This protein binds this small molecule.
Small molecule (SMILES): CC(=O)N[C@H]1[C@H](O[C@H]2[C@H](O)[C@@H](NC(C)=O)CO[C@@H]2CO)O[C@H](CO)[C@@H](O)[C@@H]1O

Sequence of chain 1.A:
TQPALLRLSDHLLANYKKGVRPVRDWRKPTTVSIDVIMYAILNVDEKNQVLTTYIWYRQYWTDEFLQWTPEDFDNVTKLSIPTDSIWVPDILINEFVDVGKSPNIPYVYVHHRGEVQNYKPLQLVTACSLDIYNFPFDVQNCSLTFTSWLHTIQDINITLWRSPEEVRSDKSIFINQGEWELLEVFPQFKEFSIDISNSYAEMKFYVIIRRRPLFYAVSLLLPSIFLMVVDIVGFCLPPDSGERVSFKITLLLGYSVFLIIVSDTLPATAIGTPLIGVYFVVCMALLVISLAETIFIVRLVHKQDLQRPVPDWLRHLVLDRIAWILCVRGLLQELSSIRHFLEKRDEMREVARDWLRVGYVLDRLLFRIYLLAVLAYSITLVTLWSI

Binding-site contacts:
Ligand atom O7 contacts residue GLN188 of chain 1.A at 3.5 Å (h-bond).
Ligand atom O4 contacts residue TYR206 of chain 1.A at 4.4 Å.
Ligand atom O7 contacts residue LYS190 of chain 1.A at 2.2 Å (salt-bridge).
Ligand atom N2 contacts residue ILE208 of chain 1.A at 3.8 Å.
Ligand atom C1 contacts residue ASN141 of chain 1.A at 1.4 Å.
Ligand atom C7 contacts residue ILE208 of chain 1.A at 4.2 Å (hydrophobic).
Ligand atom C1 contacts residue TYR206 of chain 1.A at 4.1 Å (hydrophobic).
Ligand atom C5 contacts residue ASN141 of chain 1.A at 3.6 Å.
Ligand atom N2 contacts residue ASN141 of chain 1.A at 2.9 Å (h-bond).
Ligand atom O5 contacts residue ASN141 of chain 1.A at 2.3 Å (h-bond).
Ligand atom C8 contacts residue ILE208 of chain 1.A at 3.7 Å (hydrophobic).
Ligand atom C6 contacts residue TYR206 of chain 1.A at 4.0 Å (hydrophobic).
Ligand atom C8 contacts residue LYS190 of chain 1.A at 3.9 Å.
Ligand atom O6 contacts residue TYR206 of chain 1.A at 3.4 Å (h-bond).
Ligand atom O5 contacts residue TYR206 of chain 1.A at 4.1 Å.
Ligand atom N2 contacts residue LYS190 of chain 1.A at 4.5 Å.
Ligand atom C7 contacts residue LYS190 of chain 1.A at 3.3 Å.
Ligand atom O6 contacts residue PHE186 of chain 1.A at 3.7 Å.
Ligand atom C4 contacts residue ASN141 of chain 1.A at 4.2 Å.
Ligand atom C7 contacts residue ASN141 of chain 1.A at 3.9 Å.
Ligand atom C5 contacts residue TYR206 of chain 1.A at 3.9 Å (hydrophobic).
Ligand atom O7 contacts residue ASN141 of chain 1.A at 4.4 Å.
Ligand atom C3 contacts residue ASN141 of chain 1.A at 3.8 Å.
Ligand atom C2 contacts residue ASN141 of chain 1.A at 2.5 Å.